This small molecule binds to this protein.
Small molecule (SMILES): CC(=O)N[C@@H]1[C@@H](O)[C@H](O)[C@@H](CO)O[C@H]1O

Sequence of chain 21.E:
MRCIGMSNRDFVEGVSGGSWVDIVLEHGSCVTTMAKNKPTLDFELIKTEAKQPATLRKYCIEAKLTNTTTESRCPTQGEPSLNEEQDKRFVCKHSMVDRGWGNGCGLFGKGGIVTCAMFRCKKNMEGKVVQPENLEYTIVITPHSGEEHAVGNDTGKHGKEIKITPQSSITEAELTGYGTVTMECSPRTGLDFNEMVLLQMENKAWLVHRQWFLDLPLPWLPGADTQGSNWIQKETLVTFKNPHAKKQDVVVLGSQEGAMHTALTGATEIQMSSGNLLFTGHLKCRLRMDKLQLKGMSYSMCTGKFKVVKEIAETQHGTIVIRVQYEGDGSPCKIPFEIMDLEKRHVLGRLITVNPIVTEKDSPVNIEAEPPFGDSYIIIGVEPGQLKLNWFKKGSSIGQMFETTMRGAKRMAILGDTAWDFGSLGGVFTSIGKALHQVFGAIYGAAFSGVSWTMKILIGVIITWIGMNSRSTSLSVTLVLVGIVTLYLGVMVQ

Binding-site contacts:
Ligand atom O7 contacts residue PHE90 of chain 21.E at 3.4 Å.
Ligand atom C8 contacts residue ASN67 of chain 21.E at 3.9 Å.
Ligand atom N2 contacts residue MET118 of chain 21.E at 3.9 Å.
Ligand atom O7 contacts residue MET118 of chain 21.E at 3.4 Å.
Ligand atom C7 contacts residue PHE90 of chain 21.E at 4.1 Å (hydrophobic).
Ligand atom C1 contacts residue ASN67 of chain 21.E at 1.4 Å.
Ligand atom C7 contacts residue ASN67 of chain 21.E at 3.6 Å.
Ligand atom O7 contacts residue ASN67 of chain 21.E at 4.5 Å.
Ligand atom C3 contacts residue ASN67 of chain 21.E at 3.8 Å.
Ligand atom O5 contacts residue ASN67 of chain 21.E at 2.4 Å (h-bond).
Ligand atom C2 contacts residue ASN67 of chain 21.E at 2.5 Å.
Ligand atom C4 contacts residue ASN67 of chain 21.E at 4.2 Å.
Ligand atom C5 contacts residue ASN67 of chain 21.E at 3.7 Å.
Ligand atom C7 contacts residue MET118 of chain 21.E at 4.1 Å (hydrophobic).
Ligand atom O7 contacts residue ARG89 of chain 21.E at 3.8 Å.
Ligand atom N2 contacts residue ASN67 of chain 21.E at 2.9 Å (h-bond).